This small molecule binds to this protein.
Small molecule (SMILES): Cc1cc(CCCCCCCOc2ccc(C3=NCCO3)cc2)on1

Sequence of chain 6.D:
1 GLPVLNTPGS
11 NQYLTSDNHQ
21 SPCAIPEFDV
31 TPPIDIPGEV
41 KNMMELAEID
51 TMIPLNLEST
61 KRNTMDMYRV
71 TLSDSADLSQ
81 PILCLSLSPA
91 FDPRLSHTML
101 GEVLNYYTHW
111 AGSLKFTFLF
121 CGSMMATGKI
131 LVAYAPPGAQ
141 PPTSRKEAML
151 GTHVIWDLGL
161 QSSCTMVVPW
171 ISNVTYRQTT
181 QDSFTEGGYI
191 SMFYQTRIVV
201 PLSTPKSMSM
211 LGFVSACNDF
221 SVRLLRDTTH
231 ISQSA

Binding-site contacts:
Ligand atom O1 contacts residue TYR204 of chain 10.B at 3.6 Å.
Ligand atom O1B contacts residue ILE109 of chain 10.B at 3.8 Å.
Ligand atom N3A contacts residue ALA24 of chain 10.D at 3.9 Å.
Ligand atom C5A contacts residue ILE182 of chain 10.B at 3.5 Å (hydrophobic).
Ligand atom C4 contacts residue PHE237 of chain 10.B at 3.1 Å (hydrophobic).
Ligand atom C2B contacts residue VAL195 of chain 10.B at 3.9 Å (hydrophobic).
Ligand atom C6C contacts residue PHE237 of chain 10.B at 3.9 Å (hydrophobic).
Ligand atom O1A contacts residue PHE135 of chain 10.B at 3.8 Å.
Ligand atom C4B contacts residue TYR158 of chain 10.B at 3.8 Å (hydrophobic).
Ligand atom C4A contacts residue ILE182 of chain 10.B at 3.9 Å (hydrophobic).
Ligand atom C5C contacts residue VAL195 of chain 10.B at 3.8 Å (hydrophobic).
Ligand atom C4A contacts residue PRO180 of chain 10.B at 3.3 Å (hydrophobic).
Ligand atom N3A contacts residue PRO180 of chain 10.B at 3.7 Å.
Ligand atom C31 contacts residue TYR111 of chain 10.B at 3.7 Å (hydrophobic).
Ligand atom C4C contacts residue VAL198 of chain 10.B at 3.8 Å (hydrophobic).
Ligand atom C4A contacts residue SER181 of chain 10.B at 3.8 Å.
Ligand atom C2A contacts residue ILE193 of chain 10.B at 3.9 Å (hydrophobic).
Ligand atom O1 contacts residue PHE129 of chain 10.B at 3.8 Å.
Ligand atom C5B contacts residue ILE193 of chain 10.B at 3.9 Å (hydrophobic).
Ligand atom C3B contacts residue TYR158 of chain 10.B at 3.4 Å (hydrophobic).
Ligand atom C5B contacts residue LEU240 of chain 10.B at 3.5 Å (hydrophobic).
Ligand atom C4B contacts residue ILE193 of chain 10.B at 3.8 Å (hydrophobic).
Ligand atom C3 contacts residue TYR111 of chain 10.B at 3.2 Å (hydrophobic).
Ligand atom C6C contacts residue VAL198 of chain 10.B at 3.9 Å (hydrophobic).
Ligand atom C3 contacts residue PHE237 of chain 10.B at 3.7 Å (hydrophobic).
Ligand atom N2 contacts residue TYR204 of chain 10.B at 3.8 Å.
Ligand atom C2A contacts residue TYR158 of chain 10.B at 3.9 Å (hydrophobic).
Ligand atom N2 contacts residue TYR111 of chain 10.B at 3.1 Å.
Ligand atom C4C contacts residue PHE237 of chain 10.B at 3.6 Å (hydrophobic).
Ligand atom O1B contacts residue PHE133 of chain 10.B at 3.9 Å.
Ligand atom C4 contacts residue TYR111 of chain 10.B at 3.6 Å (hydrophobic).
Ligand atom C5 contacts residue TYR111 of chain 10.B at 3.8 Å (hydrophobic).
Ligand atom N3A contacts residue TYR158 of chain 10.B at 3.7 Å.
Ligand atom C5A contacts residue ILE156 of chain 10.B at 3.2 Å (hydrophobic).
Ligand atom C6B contacts residue PHE133 of chain 10.B at 3.5 Å (hydrophobic).
Ligand atom C31 contacts residue PHE237 of chain 10.B at 3.8 Å (hydrophobic).
Ligand atom C2B contacts residue TYR158 of chain 10.B at 3.5 Å (hydrophobic).
Ligand atom C7C contacts residue TYR158 of chain 10.B at 3.8 Å (hydrophobic).
Ligand atom C2C contacts residue PHE237 of chain 10.B at 3.8 Å (hydrophobic).
Ligand atom O1 contacts residue TYR111 of chain 10.B at 3.5 Å.

Sequence of chain 10.D:
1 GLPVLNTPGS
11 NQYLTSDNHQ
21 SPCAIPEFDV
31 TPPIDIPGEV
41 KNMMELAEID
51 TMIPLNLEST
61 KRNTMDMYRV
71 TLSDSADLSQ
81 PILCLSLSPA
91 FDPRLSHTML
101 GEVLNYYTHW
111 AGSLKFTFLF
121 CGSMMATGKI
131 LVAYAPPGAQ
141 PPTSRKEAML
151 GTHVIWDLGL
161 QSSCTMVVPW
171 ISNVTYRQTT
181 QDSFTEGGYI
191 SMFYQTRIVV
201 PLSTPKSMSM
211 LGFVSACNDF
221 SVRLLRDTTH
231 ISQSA

Sequence of chain 10.B:
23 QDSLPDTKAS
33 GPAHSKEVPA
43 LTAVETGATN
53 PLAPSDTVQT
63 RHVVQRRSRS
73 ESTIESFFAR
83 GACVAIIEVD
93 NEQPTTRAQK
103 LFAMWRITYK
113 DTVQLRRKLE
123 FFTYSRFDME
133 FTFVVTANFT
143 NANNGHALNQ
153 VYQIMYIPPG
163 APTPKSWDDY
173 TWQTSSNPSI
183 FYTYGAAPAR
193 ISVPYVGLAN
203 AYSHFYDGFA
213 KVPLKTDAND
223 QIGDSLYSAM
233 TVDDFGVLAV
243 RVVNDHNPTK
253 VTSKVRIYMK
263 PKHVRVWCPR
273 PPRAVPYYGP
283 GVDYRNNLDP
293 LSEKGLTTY